Sequence of chain 1.D:
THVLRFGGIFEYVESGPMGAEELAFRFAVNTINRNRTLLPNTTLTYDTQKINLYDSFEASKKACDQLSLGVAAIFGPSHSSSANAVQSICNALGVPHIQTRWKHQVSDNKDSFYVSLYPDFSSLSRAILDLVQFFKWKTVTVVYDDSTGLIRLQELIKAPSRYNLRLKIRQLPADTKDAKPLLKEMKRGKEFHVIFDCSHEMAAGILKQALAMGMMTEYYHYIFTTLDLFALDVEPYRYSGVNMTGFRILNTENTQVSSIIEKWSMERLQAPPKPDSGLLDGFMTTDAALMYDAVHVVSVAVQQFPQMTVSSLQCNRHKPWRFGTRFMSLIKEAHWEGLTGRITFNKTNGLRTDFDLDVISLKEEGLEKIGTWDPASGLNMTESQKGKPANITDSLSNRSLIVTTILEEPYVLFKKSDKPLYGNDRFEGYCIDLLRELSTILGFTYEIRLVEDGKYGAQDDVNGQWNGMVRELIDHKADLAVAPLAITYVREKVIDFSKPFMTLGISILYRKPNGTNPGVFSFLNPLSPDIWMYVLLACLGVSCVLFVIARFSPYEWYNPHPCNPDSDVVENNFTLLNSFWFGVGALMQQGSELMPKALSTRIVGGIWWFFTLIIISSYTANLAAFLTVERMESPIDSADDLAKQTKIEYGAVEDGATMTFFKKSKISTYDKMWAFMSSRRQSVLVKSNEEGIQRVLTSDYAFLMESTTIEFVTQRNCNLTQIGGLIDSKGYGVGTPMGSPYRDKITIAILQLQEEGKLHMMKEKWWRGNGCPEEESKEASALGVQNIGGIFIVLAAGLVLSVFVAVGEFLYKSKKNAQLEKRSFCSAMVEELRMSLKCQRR

A small-molecule ligand and the protein it binds are described below.
Small molecule (SMILES): CC(=O)N[C@H]1[C@H](O[C@H]2[C@H](O)[C@@H](NC(C)=O)CO[C@@H]2CO)O[C@H](CO)[C@@H](O[C@@H]2O[C@H](CO[C@H]3O[C@H](CO)[C@@H](O)[C@H](O)[C@@H]3O)[C@@H](O)[C@H](O)[C@@H]2O)[C@@H]1O

Binding-site contacts:
Ligand atom C5 contacts residue ASN412 of chain 1.D at 3.6 Å.
Ligand atom C8 contacts residue ASN412 of chain 1.D at 3.6 Å.
Ligand atom C3 contacts residue ASN412 of chain 1.D at 3.8 Å.
Ligand atom O7 contacts residue ASN412 of chain 1.D at 4.4 Å.
Ligand atom C1 contacts residue ASN412 of chain 1.D at 1.4 Å.
Ligand atom C7 contacts residue ASN412 of chain 1.D at 3.5 Å.
Ligand atom N2 contacts residue ASN412 of chain 1.D at 2.9 Å (h-bond).
Ligand atom C8 contacts residue SER409 of chain 1.D at 4.4 Å.
Ligand atom C4 contacts residue ASN412 of chain 1.D at 4.2 Å.
Ligand atom C2 contacts residue ASN412 of chain 1.D at 2.5 Å.
Ligand atom O5 contacts residue ASN412 of chain 1.D at 2.4 Å (h-bond).